Sequence of chain 1.E:
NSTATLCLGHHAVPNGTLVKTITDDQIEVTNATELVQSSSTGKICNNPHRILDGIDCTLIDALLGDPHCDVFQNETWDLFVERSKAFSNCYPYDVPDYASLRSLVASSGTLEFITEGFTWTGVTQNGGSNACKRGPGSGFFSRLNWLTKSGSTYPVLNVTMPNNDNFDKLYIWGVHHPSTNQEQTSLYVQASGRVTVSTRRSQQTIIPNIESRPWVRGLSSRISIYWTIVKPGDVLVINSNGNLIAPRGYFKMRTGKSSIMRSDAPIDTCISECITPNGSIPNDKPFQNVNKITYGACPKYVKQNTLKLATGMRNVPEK

Binding-site contacts:
Ligand atom O6 contacts residue SER212 of chain 1.A at 3.6 Å.
Ligand atom C4 contacts residue SER212 of chain 1.A at 4.0 Å.
Ligand atom C5 contacts residue SER212 of chain 1.A at 4.2 Å.
Ligand atom C7 contacts residue THR160 of chain 1.E at 4.0 Å.
Ligand atom C8 contacts residue THR160 of chain 1.E at 4.3 Å.
Ligand atom C8 contacts residue ASN158 of chain 1.E at 4.4 Å.
Ligand atom C5 contacts residue ASN158 of chain 1.E at 3.7 Å.
Ligand atom O4 contacts residue SER212 of chain 1.A at 4.2 Å.
Ligand atom C1 contacts residue ASN158 of chain 1.E at 1.4 Å.
Ligand atom C2 contacts residue ASN158 of chain 1.E at 2.5 Å.
Ligand atom C3 contacts residue ASN158 of chain 1.E at 3.9 Å.
Ligand atom O5 contacts residue ASN158 of chain 1.E at 2.4 Å (h-bond).
Ligand atom C6 contacts residue SER212 of chain 1.A at 3.4 Å.
Ligand atom O7 contacts residue THR160 of chain 1.E at 3.4 Å (h-bond).
Ligand atom O4 contacts residue TRP215 of chain 1.A at 3.7 Å.
Ligand atom O3 contacts residue TRP215 of chain 1.A at 4.5 Å.
Ligand atom C4 contacts residue ASN158 of chain 1.E at 4.3 Å.
Ligand atom C7 contacts residue ASN158 of chain 1.E at 4.1 Å.
Ligand atom N2 contacts residue ASN158 of chain 1.E at 3.0 Å (h-bond).

Sequence of chain 1.A:
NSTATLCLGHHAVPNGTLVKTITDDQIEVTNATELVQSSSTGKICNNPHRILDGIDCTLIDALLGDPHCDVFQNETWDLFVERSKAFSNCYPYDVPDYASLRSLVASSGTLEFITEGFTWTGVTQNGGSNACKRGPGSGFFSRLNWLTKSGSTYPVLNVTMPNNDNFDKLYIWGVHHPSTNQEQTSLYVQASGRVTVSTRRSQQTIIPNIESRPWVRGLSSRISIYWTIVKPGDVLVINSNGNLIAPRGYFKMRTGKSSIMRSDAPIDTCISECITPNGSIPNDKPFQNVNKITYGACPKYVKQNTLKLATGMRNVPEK

The small molecule below binds the protein below.
Small molecule (SMILES): CC(=O)N[C@@H]1[C@@H](O)[C@H](O)[C@@H](CO)O[C@H]1O